Binding-site contacts:
Ligand atom C12 contacts residue SER116 of chain 1.A at 3.5 Å.
Ligand atom N04 contacts residue ILE124 of chain 1.A at 3.8 Å.
Ligand atom C10 contacts residue VAL97 of chain 1.A at 3.6 Å (hydrophobic).
Ligand atom N04 contacts residue TRP147 of chain 1.A at 3.7 Å.
Ligand atom O contacts residue TYR74 of chain 1.A at 2.8 Å (h-bond).
Ligand atom C09 contacts residue ASP114 of chain 1.A at 3.4 Å.
Ligand atom C12 contacts residue ILE10 of chain 1.C at 3.8 Å (hydrophobic).
Ligand atom C13 contacts residue TYR123 of chain 1.A at 3.5 Å (hydrophobic).
Ligand atom C01 contacts residue ASP114 of chain 1.A at 3.7 Å.
Ligand atom C08 contacts residue TYR74 of chain 1.A at 3.8 Å (hydrophobic).
Ligand atom C10 contacts residue TRP147 of chain 1.A at 3.6 Å (hydrophobic).
Ligand atom N02 contacts residue TYR74 of chain 1.A at 3.7 Å.
Ligand atom N01 contacts residue TRP147 of chain 1.A at 3.8 Å.
Ligand atom C contacts residue TYR123 of chain 1.A at 3.9 Å (hydrophobic).
Ligand atom C08 contacts residue TYR99 of chain 1.A at 3.5 Å (hydrophobic).
Ligand atom N01 contacts residue VAL97 of chain 1.A at 3.9 Å.
Ligand atom C contacts residue ILE10 of chain 1.C at 3.7 Å (hydrophobic).
Ligand atom C11 contacts residue SER116 of chain 1.A at 3.4 Å.
Ligand atom N04 contacts residue SER116 of chain 1.A at 2.8 Å (h-bond).
Ligand atom N05 contacts residue ILE124 of chain 1.A at 3.1 Å (h-bond).
Ligand atom N01 contacts residue ASP114 of chain 1.A at 2.9 Å (salt-bridge).
Ligand atom C11 contacts residue ASP114 of chain 1.A at 3.6 Å.
Ligand atom N05 contacts residue GLN115 of chain 1.A at 3.7 Å.
Ligand atom N05 contacts residue SER116 of chain 1.A at 3.1 Å (h-bond).
Ligand atom C01 contacts residue VAL97 of chain 1.A at 3.9 Å (hydrophobic).
Ligand atom C09 contacts residue VAL97 of chain 1.A at 3.9 Å (hydrophobic).
Ligand atom C02 contacts residue VAL97 of chain 1.A at 3.7 Å (hydrophobic).
Ligand atom O contacts residue TYR9 of chain 1.A at 3.5 Å.
Ligand atom N contacts residue ILE10 of chain 1.C at 3.8 Å.
Ligand atom N05 contacts residue ASP114 of chain 1.A at 3.1 Å (salt-bridge).
Ligand atom N04 contacts residue VAL97 of chain 1.A at 4.0 Å.
Ligand atom C01 contacts residue TRP147 of chain 1.A at 3.7 Å (hydrophobic).
Ligand atom C10 contacts residue SER116 of chain 1.A at 3.8 Å.
Ligand atom C03 contacts residue TYR74 of chain 1.A at 3.5 Å (hydrophobic).
Ligand atom C11 contacts residue TRP147 of chain 1.A at 3.8 Å (hydrophobic).
Ligand atom C13 contacts residue SER116 of chain 1.A at 3.0 Å.
Ligand atom N contacts residue VAL97 of chain 1.A at 3.9 Å.
Ligand atom C08 contacts residue TYR9 of chain 1.A at 3.6 Å (hydrophobic).
Ligand atom C04 contacts residue ASP114 of chain 1.A at 3.6 Å.
Ligand atom C02 contacts residue TRP147 of chain 1.A at 3.6 Å (hydrophobic).

Sequence of chain 1.A:
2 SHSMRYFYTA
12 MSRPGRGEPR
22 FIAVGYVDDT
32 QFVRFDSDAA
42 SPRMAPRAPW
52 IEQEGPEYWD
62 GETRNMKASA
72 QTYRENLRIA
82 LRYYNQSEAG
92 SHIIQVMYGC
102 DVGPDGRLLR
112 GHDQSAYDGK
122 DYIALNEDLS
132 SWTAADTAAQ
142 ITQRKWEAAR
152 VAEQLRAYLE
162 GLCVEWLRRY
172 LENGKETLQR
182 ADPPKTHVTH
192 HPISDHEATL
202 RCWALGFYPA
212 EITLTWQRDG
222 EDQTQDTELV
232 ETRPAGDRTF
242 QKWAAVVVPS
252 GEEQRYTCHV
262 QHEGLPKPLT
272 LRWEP

Sequence of chain 1.C:
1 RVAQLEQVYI

A protein and the small-molecule ligand that binds it are described below.
Small molecule (SMILES): Nc1nc(NC2CC2)c2ncn([C@H]3C=C[C@@H](CO)C3)c2n1